The small molecule below binds the protein below.
Small molecule (SMILES): CCOC(=O)CN1C(=O)COc2ccccc21

Binding-site contacts:
Ligand atom CAG contacts residue TYR130 of chain 1.A at 4.0 Å (hydrophobic).
Ligand atom O contacts residue LYS70 of chain 1.A at 4.1 Å.
Ligand atom CAG contacts residue ILE73 of chain 1.A at 3.1 Å (hydrophobic).
Ligand atom CA contacts residue ALA105 of chain 1.A at 3.9 Å (hydrophobic).
Ligand atom CAD contacts residue LYS70 of chain 1.A at 3.5 Å.
Ligand atom CAE contacts residue LYS70 of chain 1.A at 3.2 Å.
Ligand atom CAG contacts residue LYS70 of chain 1.A at 3.5 Å.
Ligand atom OAC contacts residue ASN53 of chain 1.A at 3.5 Å (h-bond).
Ligand atom CAD contacts residue MET66 of chain 1.A at 3.5 Å (hydrophobic).
Ligand atom CAH contacts residue ASN74 of chain 1.A at 2.9 Å.
Ligand atom CAP contacts residue ASN53 of chain 1.A at 4.1 Å.
Ligand atom CAE contacts residue ILE73 of chain 1.A at 3.3 Å (hydrophobic).
Ligand atom OAC contacts residue THR107 of chain 1.A at 3.6 Å (h-bond).
Ligand atom CAI contacts residue ASN57 of chain 1.A at 3.1 Å.
Ligand atom CAD contacts residue LEU56 of chain 1.A at 4.1 Å (hydrophobic).
Ligand atom CAN contacts residue ASN53 of chain 1.A at 3.4 Å.
Ligand atom CAI contacts residue ASN53 of chain 1.A at 4.0 Å.
Ligand atom CAO contacts residue ASN57 of chain 1.A at 4.0 Å.
Ligand atom CA contacts residue TYR130 of chain 1.A at 3.0 Å (hydrophobic).
Ligand atom OAK contacts residue ILE73 of chain 1.A at 3.4 Å.
Ligand atom CAE contacts residue LEU69 of chain 1.A at 3.8 Å (hydrophobic).
Ligand atom CAF contacts residue LYS70 of chain 1.A at 4.0 Å.
Ligand atom C contacts residue THR107 of chain 1.A at 4.1 Å.
Ligand atom CAD contacts residue LEU69 of chain 1.A at 4.0 Å (hydrophobic).
Ligand atom CAE contacts residue MET66 of chain 1.A at 4.1 Å (hydrophobic).
Ligand atom CAA contacts residue ALA105 of chain 1.A at 4.1 Å (hydrophobic).
Ligand atom CA contacts residue ASN53 of chain 1.A at 3.8 Å.
Ligand atom N contacts residue ASN53 of chain 1.A at 3.5 Å (h-bond).
Ligand atom OAK contacts residue ALA105 of chain 1.A at 3.6 Å.
Ligand atom OAL contacts residue ASN57 of chain 1.A at 2.6 Å (h-bond).
Ligand atom CAP contacts residue LYS70 of chain 1.A at 4.0 Å.
Ligand atom CAH contacts residue ILE73 of chain 1.A at 4.1 Å (hydrophobic).
Ligand atom OAK contacts residue ASN74 of chain 1.A at 4.0 Å.
Ligand atom CA contacts residue THR107 of chain 1.A at 4.2 Å.
Ligand atom C contacts residue ILE73 of chain 1.A at 4.1 Å (hydrophobic).
Ligand atom CAO contacts residue LYS70 of chain 1.A at 4.0 Å.
Ligand atom CAF contacts residue LEU56 of chain 1.A at 4.1 Å (hydrophobic).
Ligand atom CAP contacts residue TYR130 of chain 1.A at 3.9 Å (hydrophobic).
Ligand atom N contacts residue TYR130 of chain 1.A at 3.5 Å (h-bond).
Ligand atom CAA contacts residue ASN74 of chain 1.A at 3.0 Å.

Sequence of chain 1.A:
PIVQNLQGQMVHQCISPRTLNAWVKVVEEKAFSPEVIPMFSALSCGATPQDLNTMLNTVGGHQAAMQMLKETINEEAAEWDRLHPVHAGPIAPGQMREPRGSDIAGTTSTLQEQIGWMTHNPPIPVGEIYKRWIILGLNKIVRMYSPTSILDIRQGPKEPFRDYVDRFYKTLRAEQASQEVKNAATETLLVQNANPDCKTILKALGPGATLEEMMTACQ